Sequence of chain 1.I:
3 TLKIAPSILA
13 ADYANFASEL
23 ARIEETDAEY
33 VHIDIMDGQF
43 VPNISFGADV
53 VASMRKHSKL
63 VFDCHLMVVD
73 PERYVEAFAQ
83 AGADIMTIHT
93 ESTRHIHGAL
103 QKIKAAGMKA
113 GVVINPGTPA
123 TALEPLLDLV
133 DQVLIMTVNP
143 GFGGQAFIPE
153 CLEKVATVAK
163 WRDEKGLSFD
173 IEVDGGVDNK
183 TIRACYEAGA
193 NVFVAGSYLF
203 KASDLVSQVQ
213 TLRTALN

Binding-site contacts:
Ligand atom O2 contacts residue MET69 of chain 1.I at 3.8 Å.
Ligand atom O4 contacts residue LEU11 of chain 1.I at 3.1 Å.
Ligand atom O5 contacts residue GLY145 of chain 1.I at 3.8 Å.
Ligand atom C5 contacts residue GLY198 of chain 1.I at 3.9 Å.
Ligand atom C3 contacts residue ASP176 of chain 1.I at 3.2 Å.
Ligand atom O1 contacts residue GLY143 of chain 1.I at 2.9 Å (h-bond).
Ligand atom O1 contacts residue PRO142 of chain 1.I at 3.5 Å.
Ligand atom O1 contacts residue PHE144 of chain 1.I at 3.5 Å (h-bond).
Ligand atom C4 contacts residue LEU11 of chain 1.I at 3.7 Å (hydrophobic).
Ligand atom C2 contacts residue ASP36 of chain 1.I at 3.3 Å.
Ligand atom O3 contacts residue ZN1 of chain 1.CA at 3.3 Å.
Ligand atom O4 contacts residue SER9 of chain 1.I at 2.5 Å (h-bond).
Ligand atom O2 contacts residue ZN1 of chain 1.CA at 2.7 Å.
Ligand atom C3 contacts residue ASP36 of chain 1.I at 3.4 Å.
Ligand atom O3 contacts residue ASP176 of chain 1.I at 2.7 Å (salt-bridge).
Ligand atom C2 contacts residue ASP176 of chain 1.I at 3.8 Å.
Ligand atom O2P contacts residue GLY146 of chain 1.I at 3.7 Å.
Ligand atom O3 contacts residue SER9 of chain 1.I at 3.3 Å (h-bond).
Ligand atom O3P contacts residue GLY146 of chain 1.I at 3.0 Å (h-bond).
Ligand atom O3P contacts residue SER199 of chain 1.I at 2.8 Å (h-bond).
Ligand atom O2P contacts residue GLY177 of chain 1.I at 3.5 Å.
Ligand atom O1P contacts residue SER199 of chain 1.I at 3.9 Å.
Ligand atom C4 contacts residue ASP36 of chain 1.I at 3.9 Å.
Ligand atom P contacts residue GLY146 of chain 1.I at 3.9 Å.
Ligand atom O1P contacts residue ALA197 of chain 1.I at 3.8 Å.
Ligand atom O1P contacts residue GLY178 of chain 1.I at 3.8 Å.
Ligand atom C4 contacts residue SER9 of chain 1.I at 3.6 Å.
Ligand atom O2 contacts residue ASP176 of chain 1.I at 2.9 Å (salt-bridge).
Ligand atom O3 contacts residue HIS34 of chain 1.I at 3.8 Å.
Ligand atom O1 contacts residue MET38 of chain 1.I at 3.7 Å.
Ligand atom O3 contacts residue ASP36 of chain 1.I at 2.8 Å (salt-bridge).
Ligand atom O4 contacts residue ASP36 of chain 1.I at 3.2 Å (salt-bridge).
Ligand atom O3P contacts residue GLY145 of chain 1.I at 3.4 Å.
Ligand atom P contacts residue SER199 of chain 1.I at 3.9 Å.
Ligand atom O1P contacts residue GLY198 of chain 1.I at 2.8 Å (h-bond).
Ligand atom O2P contacts residue GLY178 of chain 1.I at 2.6 Å (h-bond).
Ligand atom O2 contacts residue ASP36 of chain 1.I at 3.1 Å (salt-bridge).
Ligand atom O1 contacts residue MET69 of chain 1.I at 3.9 Å.
Ligand atom P contacts residue GLY178 of chain 1.I at 3.8 Å.
Ligand atom C1 contacts residue PHE144 of chain 1.I at 3.5 Å (hydrophobic).

A protein and the small-molecule ligand that binds it are described below.
Small molecule (SMILES): O=P(O)(O)OC[C@@H](O)[C@H](O)[C@@H](O)CO